Sequence of chain 1.A:
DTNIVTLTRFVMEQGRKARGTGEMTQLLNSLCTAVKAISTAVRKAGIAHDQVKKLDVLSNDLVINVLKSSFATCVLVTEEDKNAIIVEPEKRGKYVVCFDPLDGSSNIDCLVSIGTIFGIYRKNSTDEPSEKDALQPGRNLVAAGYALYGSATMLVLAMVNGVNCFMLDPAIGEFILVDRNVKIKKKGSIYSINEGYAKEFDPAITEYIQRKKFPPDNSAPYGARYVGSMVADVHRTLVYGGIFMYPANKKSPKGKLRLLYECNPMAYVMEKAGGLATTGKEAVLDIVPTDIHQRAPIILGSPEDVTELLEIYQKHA

A small-molecule ligand and the protein it binds are described below.
Small molecule (SMILES): O=P(O)(O)OC[C@H]1O[C@](O)(COP(=O)(O)O)[C@@H](O)[C@@H]1O

Binding-site contacts:
Ligand atom O6 contacts residue LYS274 of chain 1.A at 3.1 Å (salt-bridge).
Ligand atom C5 contacts residue AFP1 of chain 1.C at 0.1 Å.
Ligand atom P2 contacts residue ASN212 of chain 1.A at 3.5 Å.
Ligand atom O4 contacts residue MET248 of chain 1.A at 3.4 Å (h-bond).
Ligand atom O3P contacts residue GLY122 of chain 1.A at 2.7 Å (h-bond).
Ligand atom O3 contacts residue MET248 of chain 1.A at 2.9 Å (h-bond).
Ligand atom O2 contacts residue GLY246 of chain 1.A at 3.5 Å (h-bond).
Ligand atom O6P contacts residue TYR264 of chain 1.A at 3.3 Å.
Ligand atom O5 contacts residue AFP1 of chain 1.C at 0.4 Å (h-bond).
Ligand atom P2 contacts residue AFP1 of chain 1.C at 0.4 Å.
Ligand atom O5P contacts residue TYR215 of chain 1.A at 2.8 Å (h-bond).
Ligand atom O1 contacts residue GLY122 of chain 1.A at 3.5 Å.
Ligand atom C3 contacts residue AFP1 of chain 1.C at 0.3 Å.
Ligand atom O3 contacts residue AFP1 of chain 1.C at 0.2 Å (h-bond).
Ligand atom O4P contacts residue AFP1 of chain 1.C at 0.3 Å (h-bond).
Ligand atom O5 contacts residue LYS274 of chain 1.A at 2.9 Å (salt-bridge).
Ligand atom O6 contacts residue AFP1 of chain 1.C at 0.4 Å (h-bond).
Ligand atom O2 contacts residue AFP1 of chain 1.C at 0.9 Å.
Ligand atom C2 contacts residue AFP1 of chain 1.C at 0.6 Å.
Ligand atom O4 contacts residue AFP1 of chain 1.C at 0.6 Å (h-bond).
Ligand atom C4 contacts residue AFP1 of chain 1.C at 0.2 Å.
Ligand atom C4 contacts residue MET248 of chain 1.A at 3.6 Å (hydrophobic).
Ligand atom O6P contacts residue ASN212 of chain 1.A at 3.1 Å (h-bond).
Ligand atom P1 contacts residue AFP1 of chain 1.C at 0.8 Å.
Ligand atom O6P contacts residue TYR244 of chain 1.A at 2.6 Å (h-bond).
Ligand atom O4P contacts residue ARG243 of chain 1.B at 2.4 Å (salt-bridge).
Ligand atom O5P contacts residue AFP1 of chain 1.C at 0.3 Å (h-bond).
Ligand atom O2P contacts residue ARG276 of chain 1.A at 2.8 Å (salt-bridge).
Ligand atom O3P contacts residue ASP121 of chain 1.A at 3.0 Å (salt-bridge).
Ligand atom O1P contacts residue AFP1 of chain 1.C at 1.1 Å (h-bond).
Ligand atom O4P contacts residue ASN212 of chain 1.A at 3.3 Å (h-bond).
Ligand atom C6 contacts residue AFP1 of chain 1.C at 0.2 Å.
Ligand atom O3P contacts residue AFP1 of chain 1.C at 1.0 Å (h-bond).
Ligand atom P1 contacts residue GLY122 of chain 1.A at 3.5 Å.
Ligand atom O3 contacts residue ASP121 of chain 1.A at 2.9 Å (salt-bridge).
Ligand atom O2P contacts residue AFP1 of chain 1.C at 0.8 Å (h-bond).
Ligand atom O5P contacts residue TYR264 of chain 1.A at 3.3 Å (h-bond).
Ligand atom O6P contacts residue AFP1 of chain 1.C at 0.4 Å (h-bond).
Ligand atom C1 contacts residue AFP1 of chain 1.C at 1.2 Å.
Ligand atom O1 contacts residue AFP1 of chain 1.C at 0.8 Å (h-bond).

Sequence of chain 1.B:
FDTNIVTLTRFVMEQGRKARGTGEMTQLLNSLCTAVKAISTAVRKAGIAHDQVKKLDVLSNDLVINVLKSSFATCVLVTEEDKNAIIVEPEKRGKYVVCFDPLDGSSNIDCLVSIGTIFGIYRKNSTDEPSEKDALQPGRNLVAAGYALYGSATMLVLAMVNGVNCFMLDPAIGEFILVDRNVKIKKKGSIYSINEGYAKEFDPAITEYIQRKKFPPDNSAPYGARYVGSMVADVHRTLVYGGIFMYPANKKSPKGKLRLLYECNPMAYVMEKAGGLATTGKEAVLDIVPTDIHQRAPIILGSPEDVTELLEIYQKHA